Binding-site contacts:
Ligand atom N01 contacts residue HEM1 of chain 1.C at 3.6 Å.
Ligand atom N02 contacts residue PRO269 of chain 1.A at 3.7 Å.
Ligand atom C06 contacts residue PHE288 of chain 1.A at 3.9 Å (hydrophobic).
Ligand atom C10 contacts residue HEM1 of chain 1.C at 3.6 Å.
Ligand atom N02 contacts residue GLU296 of chain 1.A at 2.8 Å (salt-bridge).
Ligand atom N28 contacts residue HEM1 of chain 1.C at 2.6 Å (h-bond).
Ligand atom N02 contacts residue HEM1 of chain 1.C at 3.5 Å.
Ligand atom N28 contacts residue H4B1 of chain 1.D at 3.1 Å (h-bond).
Ligand atom C10 contacts residue GLU296 of chain 1.A at 3.5 Å.
Ligand atom C08 contacts residue HEM1 of chain 1.C at 3.5 Å.
Ligand atom C05 contacts residue HEM1 of chain 1.C at 3.9 Å.
Ligand atom C29 contacts residue ARG300 of chain 1.A at 3.0 Å.
Ligand atom C27 contacts residue H4B1 of chain 1.D at 3.0 Å.
Ligand atom C11 contacts residue PHE288 of chain 1.A at 3.8 Å (hydrophobic).
Ligand atom C11 contacts residue HEM1 of chain 1.C at 3.3 Å.
Ligand atom C03 contacts residue HEM1 of chain 1.C at 3.3 Å.
Ligand atom C02 contacts residue TRP291 of chain 1.A at 3.8 Å (hydrophobic).
Ligand atom C02 contacts residue GLU296 of chain 1.A at 3.5 Å.
Ligand atom C02 contacts residue HEM1 of chain 1.C at 3.5 Å.
Ligand atom C21 contacts residue HEM1 of chain 1.C at 3.7 Å.
Ligand atom N02 contacts residue TRP291 of chain 1.A at 2.7 Å (h-bond).
Ligand atom C13 contacts residue VAL271 of chain 1.A at 3.9 Å (hydrophobic).
Ligand atom C06 contacts residue VAL271 of chain 1.A at 3.4 Å (hydrophobic).
Ligand atom C06 contacts residue HEM1 of chain 1.C at 3.5 Å.
Ligand atom C09 contacts residue HEM1 of chain 1.C at 3.5 Å.
Ligand atom C29 contacts residue H4B1 of chain 1.D at 3.3 Å.
Ligand atom C12 contacts residue HEM1 of chain 1.C at 3.5 Å.
Ligand atom C29 contacts residue HEM1 of chain 1.C at 3.2 Å.
Ligand atom C22 contacts residue HEM1 of chain 1.C at 3.1 Å.
Ligand atom C09 contacts residue GLU296 of chain 1.A at 3.5 Å.
Ligand atom C03 contacts residue PRO269 of chain 1.A at 3.9 Å (hydrophobic).
Ligand atom C26 contacts residue HEM1 of chain 1.C at 3.6 Å.
Ligand atom N02 contacts residue TYR292 of chain 1.A at 3.6 Å.
Ligand atom C07 contacts residue HEM1 of chain 1.C at 3.6 Å.
Ligand atom C25 contacts residue H4B1 of chain 1.D at 3.9 Å.
Ligand atom C07 contacts residue VAL271 of chain 1.A at 3.3 Å (hydrophobic).
Ligand atom C04 contacts residue HEM1 of chain 1.C at 3.7 Å.
Ligand atom C23 contacts residue HEM1 of chain 1.C at 3.7 Å.
Ligand atom C11 contacts residue GLY290 of chain 1.A at 3.9 Å.
Ligand atom N01 contacts residue GLU296 of chain 1.A at 2.6 Å (salt-bridge).

Sequence of chain 1.A:
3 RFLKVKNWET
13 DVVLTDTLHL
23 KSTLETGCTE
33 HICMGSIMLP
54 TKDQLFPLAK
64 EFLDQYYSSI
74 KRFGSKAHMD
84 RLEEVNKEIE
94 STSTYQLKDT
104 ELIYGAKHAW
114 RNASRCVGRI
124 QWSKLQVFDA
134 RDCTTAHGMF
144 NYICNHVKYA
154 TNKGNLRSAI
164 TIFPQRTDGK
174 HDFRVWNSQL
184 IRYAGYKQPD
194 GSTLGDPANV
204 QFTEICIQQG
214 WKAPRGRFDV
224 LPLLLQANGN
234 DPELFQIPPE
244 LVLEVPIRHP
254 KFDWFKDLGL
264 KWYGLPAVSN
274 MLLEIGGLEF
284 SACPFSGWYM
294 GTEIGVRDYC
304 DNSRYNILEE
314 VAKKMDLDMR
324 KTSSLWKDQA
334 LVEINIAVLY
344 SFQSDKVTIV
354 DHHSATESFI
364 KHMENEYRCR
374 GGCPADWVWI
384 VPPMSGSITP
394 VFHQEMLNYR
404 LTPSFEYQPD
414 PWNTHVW

The small molecule below binds the protein below.
Small molecule (SMILES): CNCc1cccc(CCc2ccc3c(C)cc(N)nc3c2)c1